Sequence of chain 2.A:
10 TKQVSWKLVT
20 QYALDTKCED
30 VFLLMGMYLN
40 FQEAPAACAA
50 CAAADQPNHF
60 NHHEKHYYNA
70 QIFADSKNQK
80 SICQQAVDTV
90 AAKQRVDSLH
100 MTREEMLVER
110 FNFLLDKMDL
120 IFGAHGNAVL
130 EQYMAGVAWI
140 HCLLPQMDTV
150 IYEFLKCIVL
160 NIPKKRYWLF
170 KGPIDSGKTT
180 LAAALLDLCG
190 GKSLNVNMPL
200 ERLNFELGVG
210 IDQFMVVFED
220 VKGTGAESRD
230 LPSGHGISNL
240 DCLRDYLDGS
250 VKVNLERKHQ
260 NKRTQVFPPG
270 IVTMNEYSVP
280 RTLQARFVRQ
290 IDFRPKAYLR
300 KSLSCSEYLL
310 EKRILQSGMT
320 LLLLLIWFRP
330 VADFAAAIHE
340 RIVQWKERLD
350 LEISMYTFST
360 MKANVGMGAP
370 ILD

Sequence of chain 4.A:
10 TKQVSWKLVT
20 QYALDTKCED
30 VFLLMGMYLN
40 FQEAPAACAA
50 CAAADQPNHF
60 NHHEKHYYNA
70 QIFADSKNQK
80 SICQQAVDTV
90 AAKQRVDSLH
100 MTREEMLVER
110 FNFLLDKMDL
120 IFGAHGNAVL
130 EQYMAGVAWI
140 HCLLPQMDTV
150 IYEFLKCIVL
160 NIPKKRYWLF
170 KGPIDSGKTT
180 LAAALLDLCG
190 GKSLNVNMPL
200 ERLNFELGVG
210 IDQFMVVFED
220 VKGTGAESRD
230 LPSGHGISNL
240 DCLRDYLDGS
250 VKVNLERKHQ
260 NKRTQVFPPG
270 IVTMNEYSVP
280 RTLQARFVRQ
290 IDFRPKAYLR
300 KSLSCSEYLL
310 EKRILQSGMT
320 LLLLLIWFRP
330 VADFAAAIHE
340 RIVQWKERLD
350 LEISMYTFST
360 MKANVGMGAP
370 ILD

A protein and the small-molecule ligand that binds it are described below.
Small molecule (SMILES): CC(=O)Nc1ccc(Oc2ccccc2-c2nc3ccncc3s2)cc1

Binding-site contacts:
Ligand atom C12 contacts residue SO41 of chain 2.E at 3.3 Å.
Ligand atom N1 contacts residue SO41 of chain 2.E at 3.2 Å (h-bond).
Ligand atom C9 contacts residue LYS163 of chain 4.A at 3.6 Å.
Ligand atom C18 contacts residue LYS295 of chain 2.A at 3.4 Å.
Ligand atom O contacts residue LYS163 of chain 4.A at 3.8 Å.
Ligand atom C19 contacts residue ASP174 of chain 2.A at 3.3 Å.
Ligand atom N2 contacts residue LYS295 of chain 2.A at 2.9 Å (salt-bridge).
Ligand atom C18 contacts residue ASP174 of chain 2.A at 3.3 Å.
Ligand atom C9 contacts residue LEU309 of chain 2.A at 3.9 Å (hydrophobic).
Ligand atom N contacts residue LYS164 of chain 4.A at 3.2 Å (salt-bridge).
Ligand atom C11 contacts residue THR179 of chain 2.A at 3.4 Å.
Ligand atom C13 contacts residue LEU302 of chain 2.A at 3.6 Å (hydrophobic).
Ligand atom N2 contacts residue ASP174 of chain 2.A at 3.7 Å.
Ligand atom C6 contacts residue LYS163 of chain 4.A at 3.8 Å.
Ligand atom C17 contacts residue SER175 of chain 2.A at 3.4 Å.
Ligand atom N2 contacts residue LEU298 of chain 2.A at 3.8 Å.
Ligand atom C1 contacts residue LYS164 of chain 4.A at 3.5 Å.
Ligand atom C16 contacts residue GLY176 of chain 2.A at 3.6 Å.
Ligand atom C16 contacts residue TRP138 of chain 2.A at 3.7 Å (hydrophobic).
Ligand atom C15 contacts residue ASP174 of chain 2.A at 3.7 Å.
Ligand atom C contacts residue LYS164 of chain 4.A at 3.8 Å.
Ligand atom S contacts residue ARG299 of chain 2.A at 3.8 Å.
Ligand atom C16 contacts residue SER175 of chain 2.A at 3.3 Å.
Ligand atom C6 contacts residue ARG299 of chain 2.A at 3.5 Å.
Ligand atom C2 contacts residue LYS164 of chain 4.A at 3.7 Å.
Ligand atom C15 contacts residue TRP138 of chain 2.A at 3.6 Å (hydrophobic).
Ligand atom O1 contacts residue LEU302 of chain 2.A at 3.8 Å.
Ligand atom C10 contacts residue LYS163 of chain 4.A at 3.8 Å.
Ligand atom C7 contacts residue ARG299 of chain 2.A at 3.4 Å.
Ligand atom C13 contacts residue SO41 of chain 2.E at 3.6 Å.
Ligand atom C10 contacts residue LEU309 of chain 2.A at 3.6 Å (hydrophobic).
Ligand atom C16 contacts residue LEU142 of chain 2.A at 3.8 Å (hydrophobic).
Ligand atom C17 contacts residue LEU298 of chain 2.A at 3.6 Å (hydrophobic).
Ligand atom C8 contacts residue LEU302 of chain 2.A at 3.6 Å (hydrophobic).
Ligand atom C14 contacts residue SO41 of chain 2.E at 3.5 Å.
Ligand atom C17 contacts residue LYS295 of chain 2.A at 3.8 Å.
Ligand atom C3 contacts residue LYS164 of chain 4.A at 3.4 Å.
Ligand atom N1 contacts residue TRP138 of chain 2.A at 3.4 Å.
Ligand atom C12 contacts residue THR179 of chain 2.A at 3.5 Å.
Ligand atom N2 contacts residue PRO294 of chain 2.A at 3.4 Å.